A protein and the small-molecule ligand that binds it are described below.
Small molecule (SMILES): CC(=O)N[C@@H]1[C@@H](O)[C@H](O)[C@@H](CO)O[C@H]1O

Binding-site contacts:
Ligand atom C8 contacts residue GLY13 of chain 2.B at 4.5 Å.
Ligand atom C8 contacts residue SER17 of chain 2.B at 3.2 Å.
Ligand atom C2 contacts residue ASN93 of chain 2.A at 2.3 Å.
Ligand atom C7 contacts residue SER17 of chain 2.B at 3.5 Å.
Ligand atom C7 contacts residue ASN93 of chain 2.A at 3.8 Å.
Ligand atom C8 contacts residue GLU92 of chain 2.A at 3.8 Å.
Ligand atom N2 contacts residue GLU92 of chain 2.A at 3.7 Å.
Ligand atom O7 contacts residue SER17 of chain 2.B at 3.3 Å (h-bond).
Ligand atom C4 contacts residue ASN93 of chain 2.A at 4.1 Å.
Ligand atom N2 contacts residue ASN93 of chain 2.A at 2.7 Å (h-bond).
Ligand atom C7 contacts residue GLU92 of chain 2.A at 4.3 Å.
Ligand atom C3 contacts residue ASN93 of chain 2.A at 3.6 Å.
Ligand atom O7 contacts residue ASN93 of chain 2.A at 4.4 Å.
Ligand atom O5 contacts residue ASN93 of chain 2.A at 2.4 Å (h-bond).
Ligand atom C5 contacts residue ASN93 of chain 2.A at 3.6 Å.
Ligand atom C1 contacts residue ASN93 of chain 2.A at 1.4 Å.

Sequence of chain 2.B:
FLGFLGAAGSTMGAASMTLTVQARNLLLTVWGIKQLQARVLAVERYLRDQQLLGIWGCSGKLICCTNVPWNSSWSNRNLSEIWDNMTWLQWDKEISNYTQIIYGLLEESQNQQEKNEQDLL

Sequence of chain 2.A:
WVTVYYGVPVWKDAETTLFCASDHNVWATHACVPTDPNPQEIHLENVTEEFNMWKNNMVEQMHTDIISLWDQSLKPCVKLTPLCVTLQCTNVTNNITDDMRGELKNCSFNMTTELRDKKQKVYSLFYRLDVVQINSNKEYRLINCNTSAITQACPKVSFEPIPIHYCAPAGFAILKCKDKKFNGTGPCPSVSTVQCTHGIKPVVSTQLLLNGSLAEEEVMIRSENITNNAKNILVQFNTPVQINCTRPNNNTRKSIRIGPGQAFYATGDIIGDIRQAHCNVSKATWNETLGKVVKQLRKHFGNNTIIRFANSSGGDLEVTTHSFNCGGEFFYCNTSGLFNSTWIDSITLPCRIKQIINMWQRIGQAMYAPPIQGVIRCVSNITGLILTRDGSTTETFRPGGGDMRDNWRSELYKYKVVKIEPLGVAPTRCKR